This protein binds this small molecule.
Small molecule (SMILES): C/C=C/C[C@@H](C)[C@@H](O)[C@H](NC)C(=O)N[C@@H](CC)C(=O)N(C)CC(=O)N(C)[C@@H](CC(C)C)C(=O)N[C@H](C(=O)N(C)[C@@H](CC(C)C)C(=O)N[C@@H](C)C(=O)N[C@H](C)C(=O)N(C)[C@@H](CC(C)C)C(=O)N(C)[C@@H](CC(C)C)C(=O)N(C)[C@H](C=O)C(C)C)C(C)C

Sequence of chain 1.A:
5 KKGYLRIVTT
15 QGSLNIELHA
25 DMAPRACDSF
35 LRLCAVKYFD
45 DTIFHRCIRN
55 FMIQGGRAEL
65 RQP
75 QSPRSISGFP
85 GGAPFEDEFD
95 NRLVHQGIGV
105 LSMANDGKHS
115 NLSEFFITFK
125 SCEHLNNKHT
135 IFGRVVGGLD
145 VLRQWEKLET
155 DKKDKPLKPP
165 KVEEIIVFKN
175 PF

Binding-site contacts:
Ligand atom CN contacts residue LEU129 of chain 1.A at 3.5 Å (hydrophobic).
Ligand atom C contacts residue ASP110 of chain 1.A at 3.8 Å.
Ligand atom O contacts residue GLN58 of chain 1.A at 3.0 Å (h-bond).
Ligand atom CN contacts residue ASP110 of chain 1.A at 3.2 Å.
Ligand atom CB contacts residue ASP110 of chain 1.A at 3.4 Å.
Ligand atom CZ contacts residue ASP110 of chain 1.A at 3.6 Å.
Ligand atom CB contacts residue ASN109 of chain 1.A at 3.4 Å.
Ligand atom N contacts residue ASP110 of chain 1.A at 2.8 Å (salt-bridge).
Ligand atom CB contacts residue ASP110 of chain 1.A at 3.7 Å.
Ligand atom CA contacts residue ASP110 of chain 1.A at 3.4 Å.
Ligand atom O contacts residue ALA108 of chain 1.A at 3.5 Å.
Ligand atom CG2 contacts residue ASN109 of chain 1.A at 3.8 Å.
Ligand atom CD1 contacts residue ASN109 of chain 1.A at 3.1 Å.
Ligand atom CG1 contacts residue GLN58 of chain 1.A at 3.5 Å.
Ligand atom O contacts residue PHE55 of chain 1.A at 3.1 Å.
Ligand atom O contacts residue ASP110 of chain 1.A at 2.7 Å (salt-bridge).
Ligand atom CG contacts residue ALA108 of chain 1.A at 3.8 Å (hydrophobic).
Ligand atom O contacts residue ARG50 of chain 1.A at 2.7 Å (salt-bridge).
Ligand atom CG2 contacts residue MET56 of chain 1.A at 3.8 Å (hydrophobic).
Ligand atom C contacts residue PHE55 of chain 1.A at 3.4 Å (hydrophobic).
Ligand atom O contacts residue LEU129 of chain 1.A at 3.8 Å.
Ligand atom CA contacts residue ASN109 of chain 1.A at 3.1 Å.
Ligand atom CN contacts residue HIS133 of chain 1.A at 3.1 Å.
Ligand atom O contacts residue HIS128 of chain 1.A at 2.8 Å (h-bond).
Ligand atom CB contacts residue GLU118 of chain 1.A at 3.8 Å.
Ligand atom CN contacts residue ARG50 of chain 1.A at 3.4 Å.
Ligand atom C contacts residue HIS133 of chain 1.A at 3.3 Å.
Ligand atom C contacts residue HIS128 of chain 1.A at 3.8 Å.
Ligand atom CN contacts residue ARG50 of chain 1.A at 3.5 Å.
Ligand atom CB contacts residue HIS128 of chain 1.A at 3.7 Å.
Ligand atom N contacts residue ASN109 of chain 1.A at 3.2 Å (h-bond).
Ligand atom O contacts residue ASN109 of chain 1.A at 3.5 Å (h-bond).
Ligand atom CD2 contacts residue PHE55 of chain 1.A at 3.7 Å (hydrophobic).
Ligand atom C contacts residue ASN109 of chain 1.A at 3.5 Å.
Ligand atom C contacts residue ASP110 of chain 1.A at 3.5 Å.
Ligand atom CG contacts residue GLU118 of chain 1.A at 3.6 Å.
Ligand atom CG2 contacts residue PHE120 of chain 1.A at 3.7 Å (hydrophobic).
Ligand atom CB contacts residue PHE120 of chain 1.A at 3.7 Å (hydrophobic).
Ligand atom CG1 contacts residue PHE120 of chain 1.A at 3.5 Å (hydrophobic).
Ligand atom CG2 contacts residue PHE55 of chain 1.A at 3.5 Å (hydrophobic).